Binding-site contacts:
Ligand atom O5 contacts residue SER216 of chain 1.E at 3.5 Å (h-bond).
Ligand atom C8 contacts residue SER216 of chain 1.E at 3.3 Å.
Ligand atom C7 contacts residue TYR217 of chain 1.E at 4.3 Å (hydrophobic).
Ligand atom C6 contacts residue SER216 of chain 1.E at 4.1 Å.
Ligand atom C3 contacts residue ASN109 of chain 1.E at 3.5 Å.
Ligand atom N2 contacts residue ASN109 of chain 1.E at 3.4 Å (h-bond).
Ligand atom C2 contacts residue SER216 of chain 1.E at 4.3 Å.
Ligand atom C1 contacts residue ASN109 of chain 1.E at 1.4 Å.
Ligand atom O4 contacts residue SER216 of chain 1.E at 3.3 Å.
Ligand atom O7 contacts residue ASN109 of chain 1.E at 4.5 Å.
Ligand atom C5 contacts residue SER216 of chain 1.E at 3.3 Å.
Ligand atom C4 contacts residue SER216 of chain 1.E at 4.3 Å.
Ligand atom C8 contacts residue TYR217 of chain 1.E at 3.6 Å (hydrophobic).
Ligand atom C2 contacts residue ASN109 of chain 1.E at 2.5 Å.
Ligand atom C5 contacts residue ASN109 of chain 1.E at 3.6 Å.
Ligand atom C4 contacts residue ASN109 of chain 1.E at 4.2 Å.
Ligand atom C7 contacts residue SER216 of chain 1.E at 4.0 Å.
Ligand atom C1 contacts residue SER216 of chain 1.E at 3.4 Å.
Ligand atom N2 contacts residue SER216 of chain 1.E at 3.7 Å.
Ligand atom O5 contacts residue ASN109 of chain 1.E at 2.3 Å (h-bond).
Ligand atom O3 contacts residue ASN109 of chain 1.E at 3.6 Å (h-bond).
Ligand atom C7 contacts residue ASN109 of chain 1.E at 4.0 Å.

Sequence of chain 1.E:
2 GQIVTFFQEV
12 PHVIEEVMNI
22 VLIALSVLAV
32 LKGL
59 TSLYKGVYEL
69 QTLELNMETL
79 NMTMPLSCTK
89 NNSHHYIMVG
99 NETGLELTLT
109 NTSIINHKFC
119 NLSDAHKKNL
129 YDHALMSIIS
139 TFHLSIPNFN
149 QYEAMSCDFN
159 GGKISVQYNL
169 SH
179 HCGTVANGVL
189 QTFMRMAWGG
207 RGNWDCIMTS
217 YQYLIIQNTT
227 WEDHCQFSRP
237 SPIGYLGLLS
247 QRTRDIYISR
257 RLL

A protein and the small-molecule ligand that binds it are described below.
Small molecule (SMILES): CC(=O)N[C@@H]1[C@@H](O)[C@H](O)[C@@H](CO)O[C@H]1O